Sequence of chain 1.A:
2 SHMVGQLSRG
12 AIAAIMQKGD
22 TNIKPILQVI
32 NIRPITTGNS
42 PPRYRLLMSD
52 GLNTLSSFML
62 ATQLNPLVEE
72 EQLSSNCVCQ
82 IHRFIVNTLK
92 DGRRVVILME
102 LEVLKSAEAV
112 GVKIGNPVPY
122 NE

Binding-site contacts:
Ligand atom O18 contacts residue ALA62 of chain 1.A at 3.4 Å.
Ligand atom C16 contacts residue ARG44 of chain 1.A at 4.0 Å.
Ligand atom S15 contacts residue ILE98 of chain 1.A at 4.1 Å.
Ligand atom S15 contacts residue ARG44 of chain 1.A at 2.9 Å (salt-bridge).
Ligand atom O19 contacts residue ARG44 of chain 1.A at 2.9 Å (salt-bridge).
Ligand atom C10 contacts residue ASN88 of chain 1.A at 3.8 Å.
Ligand atom C09 contacts residue ASN88 of chain 1.A at 3.4 Å.
Ligand atom C06 contacts residue THR89 of chain 1.A at 3.8 Å.
Ligand atom C21 contacts residue ILE98 of chain 1.A at 4.0 Å (hydrophobic).
Ligand atom N13 contacts residue ILE86 of chain 1.A at 4.2 Å.
Ligand atom C05 contacts residue 1EK1 of chain 1.C at 3.3 Å.
Ligand atom O18 contacts residue MET100 of chain 1.A at 4.0 Å.
Ligand atom C04 contacts residue 1EK1 of chain 1.C at 3.9 Å.
Ligand atom C05 contacts residue ASN88 of chain 1.A at 3.7 Å.
Ligand atom C05 contacts residue LEU90 of chain 1.A at 3.9 Å (hydrophobic).
Ligand atom C21 contacts residue ARG44 of chain 1.A at 3.8 Å.
Ligand atom C23 contacts residue ARG44 of chain 1.A at 4.0 Å.
Ligand atom C03 contacts residue ASN88 of chain 1.A at 3.9 Å.
Ligand atom CL2 contacts residue ASN88 of chain 1.A at 4.0 Å.
Ligand atom O19 contacts residue ALA62 of chain 1.A at 3.5 Å.
Ligand atom O18 contacts residue THR63 of chain 1.A at 3.8 Å.
Ligand atom N13 contacts residue ILE98 of chain 1.A at 4.1 Å.
Ligand atom C17 contacts residue ALA62 of chain 1.A at 3.7 Å (hydrophobic).
Ligand atom C22 contacts residue 1EK1 of chain 1.C at 3.9 Å.
Ligand atom CL2 contacts residue 1EK1 of chain 1.C at 3.8 Å.
Ligand atom N14 contacts residue ASN88 of chain 1.A at 3.6 Å (h-bond).
Ligand atom C01 contacts residue THR89 of chain 1.A at 4.2 Å.
Ligand atom C06 contacts residue LEU90 of chain 1.A at 4.0 Å (hydrophobic).
Ligand atom CL2 contacts residue ILE98 of chain 1.A at 3.8 Å.
Ligand atom C04 contacts residue ASN88 of chain 1.A at 3.7 Å.
Ligand atom C17 contacts residue THR63 of chain 1.A at 3.7 Å.
Ligand atom N14 contacts residue ILE98 of chain 1.A at 4.2 Å.
Ligand atom C06 contacts residue 1EK1 of chain 1.C at 3.7 Å.
Ligand atom C12 contacts residue ILE98 of chain 1.A at 4.2 Å (hydrophobic).
Ligand atom C17 contacts residue ARG44 of chain 1.A at 3.8 Å.
Ligand atom O19 contacts residue THR63 of chain 1.A at 3.0 Å (h-bond).
Ligand atom N14 contacts residue ILE86 of chain 1.A at 3.8 Å.
Ligand atom C22 contacts residue ARG44 of chain 1.A at 3.7 Å.
Ligand atom S07 contacts residue ASN88 of chain 1.A at 3.9 Å.
Ligand atom C08 contacts residue ASN88 of chain 1.A at 3.4 Å.

A small-molecule ligand and the protein it binds are described below.
Small molecule (SMILES): O=C(O)CSc1nnc(-c2sc3ccccc3c2Cl)n1-c1ccccc1